A small-molecule ligand and the protein it binds are described below.
Small molecule (SMILES): Cc1ccc(CCc2c3nc[nH]c3cc3c(=O)[nH]c(N)nc23)cc1

Binding-site contacts:
Ligand atom O22 contacts residue GLN202 of chain 2.A at 3.1 Å (h-bond).
Ligand atom N23 contacts residue ASP155 of chain 2.A at 3.0 Å (salt-bridge).
Ligand atom C9 contacts residue MET259 of chain 2.A at 3.6 Å (hydrophobic).
Ligand atom N23 contacts residue ASP101 of chain 2.A at 2.8 Å (salt-bridge).
Ligand atom O22 contacts residue CYS157 of chain 2.A at 3.4 Å.
Ligand atom N23 contacts residue ILE200 of chain 2.A at 3.7 Å.
Ligand atom N23 contacts residue MET259 of chain 2.A at 3.7 Å.
Ligand atom N11 contacts residue MET259 of chain 2.A at 3.5 Å (h-bond).
Ligand atom C9 contacts residue ASP101 of chain 2.A at 3.5 Å.
Ligand atom N8 contacts residue ASP155 of chain 2.A at 2.7 Å (salt-bridge).
Ligand atom C3 contacts residue TYR105 of chain 2.A at 3.3 Å (hydrophobic).
Ligand atom C1 contacts residue LEU230 of chain 2.A at 3.6 Å (hydrophobic).
Ligand atom N11 contacts residue ALA231 of chain 2.A at 3.4 Å (h-bond).
Ligand atom O22 contacts residue GLY229 of chain 2.A at 2.9 Å (h-bond).
Ligand atom C24 contacts residue VAL44 of chain 2.A at 3.3 Å (hydrophobic).
Ligand atom N10 contacts residue MET259 of chain 2.A at 3.4 Å.
Ligand atom C12 contacts residue GLY260 of chain 2.A at 3.4 Å.
Ligand atom C6 contacts residue TYR105 of chain 2.A at 3.5 Å (hydrophobic).
Ligand atom C7 contacts residue CYS157 of chain 2.A at 3.7 Å (hydrophobic).
Ligand atom C7 contacts residue ASP155 of chain 2.A at 3.6 Å.
Ligand atom O22 contacts residue ASP155 of chain 2.A at 3.6 Å.
Ligand atom C1 contacts residue MET259 of chain 2.A at 3.8 Å (hydrophobic).
Ligand atom C9 contacts residue ASP155 of chain 2.A at 3.6 Å.
Ligand atom N11 contacts residue TYR105 of chain 2.A at 3.7 Å.
Ligand atom C4 contacts residue TYR105 of chain 2.A at 3.3 Å (hydrophobic).
Ligand atom N11 contacts residue LEU230 of chain 2.A at 2.8 Å (h-bond).
Ligand atom C2 contacts residue TYR105 of chain 2.A at 3.5 Å (hydrophobic).
Ligand atom N13 contacts residue GLY260 of chain 2.A at 3.4 Å.
Ligand atom C12 contacts residue MET259 of chain 2.A at 3.8 Å (hydrophobic).
Ligand atom N10 contacts residue ASP101 of chain 2.A at 2.8 Å (salt-bridge).
Ligand atom C18 contacts residue LEU67 of chain 2.A at 3.3 Å (hydrophobic).
Ligand atom C17 contacts residue ASP101 of chain 2.A at 3.3 Å.
Ligand atom C15 contacts residue ASP101 of chain 2.A at 3.6 Å.
Ligand atom O22 contacts residue GLY228 of chain 2.A at 3.3 Å.
Ligand atom C1 contacts residue TYR105 of chain 2.A at 3.3 Å (hydrophobic).
Ligand atom C5 contacts residue TYR105 of chain 2.A at 3.5 Å (hydrophobic).
Ligand atom C12 contacts residue ALA231 of chain 2.A at 3.5 Å (hydrophobic).
Ligand atom N10 contacts residue TYR105 of chain 2.A at 3.5 Å.
Ligand atom C15 contacts residue TYR105 of chain 2.A at 3.3 Å (hydrophobic).
Ligand atom C14 contacts residue ASP101 of chain 2.A at 3.2 Å.

Sequence of chain 2.A:
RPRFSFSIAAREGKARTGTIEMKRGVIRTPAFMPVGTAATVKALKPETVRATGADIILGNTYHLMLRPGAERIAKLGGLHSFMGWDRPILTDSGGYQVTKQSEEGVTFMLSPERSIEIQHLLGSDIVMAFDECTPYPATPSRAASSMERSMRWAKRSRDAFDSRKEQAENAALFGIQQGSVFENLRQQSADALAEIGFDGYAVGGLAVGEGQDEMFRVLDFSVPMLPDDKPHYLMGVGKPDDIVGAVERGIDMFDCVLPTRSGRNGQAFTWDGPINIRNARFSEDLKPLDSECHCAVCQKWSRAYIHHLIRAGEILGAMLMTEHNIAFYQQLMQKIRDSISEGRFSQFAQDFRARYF